Binding-site contacts:
Ligand atom C03 contacts residue PRO216 of chain 1.A at 3.2 Å (hydrophobic).
Ligand atom C14 contacts residue ILE218 of chain 1.A at 3.4 Å (hydrophobic).
Ligand atom C13 contacts residue HEM1 of chain 1.B at 3.5 Å.
Ligand atom C14 contacts residue HEM1 of chain 1.B at 3.7 Å.
Ligand atom S01 contacts residue HEM1 of chain 1.B at 3.4 Å.
Ligand atom C02 contacts residue ASN236 of chain 1.A at 3.5 Å.
Ligand atom C02 contacts residue PHE235 of chain 1.A at 3.5 Å (hydrophobic).
Ligand atom C33 contacts residue HEM1 of chain 1.B at 3.7 Å.
Ligand atom C20 contacts residue HIS128 of chain 1.A at 3.5 Å.
Ligand atom C32 contacts residue TYR357 of chain 1.A at 3.5 Å (hydrophobic).
Ligand atom C03 contacts residue PHE235 of chain 1.A at 3.6 Å (hydrophobic).
Ligand atom C15 contacts residue ILE218 of chain 1.A at 3.5 Å (hydrophobic).
Ligand atom C19 contacts residue HEM1 of chain 1.B at 3.1 Å.
Ligand atom C11 contacts residue HEM1 of chain 1.B at 3.7 Å.
Ligand atom N06 contacts residue HEM1 of chain 1.B at 3.8 Å.
Ligand atom C16 contacts residue GLU243 of chain 1.A at 3.6 Å.
Ligand atom C12 contacts residue HEM1 of chain 1.B at 3.6 Å.
Ligand atom S21 contacts residue LYS360 of chain 1.A at 3.6 Å (salt-bridge).
Ligand atom C20 contacts residue ARG132 of chain 1.A at 3.5 Å.
Ligand atom C04 contacts residue ILE218 of chain 1.A at 3.6 Å (hydrophobic).
Ligand atom C16 contacts residue HEM1 of chain 1.B at 3.8 Å.
Ligand atom C17 contacts residue HEM1 of chain 1.B at 3.7 Å.
Ligand atom N06 contacts residue TRP238 of chain 1.A at 2.9 Å (h-bond).
Ligand atom S01 contacts residue GLY237 of chain 1.A at 3.5 Å (h-bond).
Ligand atom N06 contacts residue GLU243 of chain 1.A at 2.9 Å (salt-bridge).
Ligand atom C17 contacts residue HIS128 of chain 1.A at 3.5 Å.
Ligand atom C05 contacts residue PRO216 of chain 1.A at 3.8 Å (hydrophobic).
Ligand atom C33 contacts residue TYR357 of chain 1.A at 3.4 Å (hydrophobic).
Ligand atom N07 contacts residue GLU243 of chain 1.A at 2.6 Å (salt-bridge).
Ligand atom C11 contacts residue GLU243 of chain 1.A at 3.4 Å.
Ligand atom C03 contacts residue ASN236 of chain 1.A at 3.8 Å.
Ligand atom C04 contacts residue PRO216 of chain 1.A at 3.3 Å (hydrophobic).
Ligand atom C38 contacts residue HEM1 of chain 1.B at 3.5 Å.
Ligand atom N18 contacts residue HEM1 of chain 1.B at 2.8 Å (h-bond).
Ligand atom C06 contacts residue GLU243 of chain 1.A at 3.5 Å.
Ligand atom C03 contacts residue ILE218 of chain 1.A at 3.4 Å (hydrophobic).
Ligand atom C02 contacts residue GLY237 of chain 1.A at 3.1 Å.
Ligand atom C17 contacts residue ILE218 of chain 1.A at 3.7 Å (hydrophobic).
Ligand atom C15 contacts residue HEM1 of chain 1.B at 3.7 Å.
Ligand atom C37 contacts residue HEM1 of chain 1.B at 3.7 Å.

This protein binds this small molecule.
Small molecule (SMILES): [H]/N=C(/Nc1ccc(CCN(CC)Cc2cccc(N/C(=N/[H])c3cccs3)c2)cc1)c1cccs1

Sequence of chain 1.A:
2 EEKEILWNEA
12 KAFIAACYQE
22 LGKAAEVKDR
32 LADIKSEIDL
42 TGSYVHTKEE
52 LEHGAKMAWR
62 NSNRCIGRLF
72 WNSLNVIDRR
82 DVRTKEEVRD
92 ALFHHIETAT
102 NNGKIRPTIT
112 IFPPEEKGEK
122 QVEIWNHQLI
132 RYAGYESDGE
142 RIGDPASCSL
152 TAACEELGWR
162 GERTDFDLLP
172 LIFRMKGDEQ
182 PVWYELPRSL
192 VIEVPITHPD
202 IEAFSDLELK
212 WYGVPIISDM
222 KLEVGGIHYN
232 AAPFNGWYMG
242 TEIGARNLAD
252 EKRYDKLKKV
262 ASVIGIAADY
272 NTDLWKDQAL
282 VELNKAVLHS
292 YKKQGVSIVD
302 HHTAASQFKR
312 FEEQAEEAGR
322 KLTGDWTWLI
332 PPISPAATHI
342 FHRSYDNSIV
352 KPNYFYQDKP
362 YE